The protein below binds the small molecule below.
Small molecule (SMILES): CC(=O)N[C@@H]1[C@@H](O)[C@H](O)[C@@H](CO)O[C@H]1O

Binding-site contacts:
Ligand atom C4 contacts residue ASN709 of chain 1.C at 4.1 Å.
Ligand atom C7 contacts residue ASN709 of chain 1.C at 3.7 Å.
Ligand atom C8 contacts residue GLY1131 of chain 1.C at 3.7 Å.
Ligand atom O7 contacts residue ILE1130 of chain 1.C at 4.4 Å.
Ligand atom C3 contacts residue ASN709 of chain 1.C at 3.7 Å.
Ligand atom C1 contacts residue ASN709 of chain 1.C at 1.4 Å.
Ligand atom C5 contacts residue ASN709 of chain 1.C at 3.6 Å.
Ligand atom O5 contacts residue ASN709 of chain 1.C at 2.3 Å (h-bond).
Ligand atom C2 contacts residue ASN709 of chain 1.C at 2.4 Å.
Ligand atom O7 contacts residue ASN709 of chain 1.C at 4.1 Å.
Ligand atom N2 contacts residue ASN709 of chain 1.C at 2.9 Å (h-bond).

Sequence of chain 1.C:
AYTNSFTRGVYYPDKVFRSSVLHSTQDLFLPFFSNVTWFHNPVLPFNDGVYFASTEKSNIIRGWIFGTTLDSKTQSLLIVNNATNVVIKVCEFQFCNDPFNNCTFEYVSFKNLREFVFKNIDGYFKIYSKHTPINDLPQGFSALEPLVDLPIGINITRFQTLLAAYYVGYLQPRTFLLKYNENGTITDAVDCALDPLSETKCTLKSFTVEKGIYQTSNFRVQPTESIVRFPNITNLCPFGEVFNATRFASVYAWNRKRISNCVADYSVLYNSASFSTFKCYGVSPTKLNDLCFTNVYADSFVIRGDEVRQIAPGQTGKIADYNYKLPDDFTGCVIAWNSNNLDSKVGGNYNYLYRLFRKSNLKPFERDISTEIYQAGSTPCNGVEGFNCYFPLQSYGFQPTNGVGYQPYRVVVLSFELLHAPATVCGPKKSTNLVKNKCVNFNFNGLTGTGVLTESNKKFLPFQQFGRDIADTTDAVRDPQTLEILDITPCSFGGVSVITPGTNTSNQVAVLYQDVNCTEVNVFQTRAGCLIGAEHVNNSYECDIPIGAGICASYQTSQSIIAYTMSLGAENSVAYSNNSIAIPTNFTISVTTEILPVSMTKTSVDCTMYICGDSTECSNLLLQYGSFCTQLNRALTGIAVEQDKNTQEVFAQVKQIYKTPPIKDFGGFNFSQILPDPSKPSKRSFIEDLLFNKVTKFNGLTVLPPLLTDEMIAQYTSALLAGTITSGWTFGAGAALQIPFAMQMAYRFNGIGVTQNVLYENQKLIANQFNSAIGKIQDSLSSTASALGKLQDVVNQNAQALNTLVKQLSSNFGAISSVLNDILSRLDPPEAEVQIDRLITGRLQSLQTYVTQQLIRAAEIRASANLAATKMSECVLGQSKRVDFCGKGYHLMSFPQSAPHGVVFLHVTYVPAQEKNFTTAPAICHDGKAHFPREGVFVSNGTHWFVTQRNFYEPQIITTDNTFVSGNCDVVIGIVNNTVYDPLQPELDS